This protein binds this small molecule.
Small molecule (SMILES): Nc1ncnc2c1ncn2[C@@H]1O[C@H](CO[P](=O)(O)O[P](=O)(O)NP(=O)(O)O)[C@@H](O)[C@H]1O

Sequence of chain 1.B:
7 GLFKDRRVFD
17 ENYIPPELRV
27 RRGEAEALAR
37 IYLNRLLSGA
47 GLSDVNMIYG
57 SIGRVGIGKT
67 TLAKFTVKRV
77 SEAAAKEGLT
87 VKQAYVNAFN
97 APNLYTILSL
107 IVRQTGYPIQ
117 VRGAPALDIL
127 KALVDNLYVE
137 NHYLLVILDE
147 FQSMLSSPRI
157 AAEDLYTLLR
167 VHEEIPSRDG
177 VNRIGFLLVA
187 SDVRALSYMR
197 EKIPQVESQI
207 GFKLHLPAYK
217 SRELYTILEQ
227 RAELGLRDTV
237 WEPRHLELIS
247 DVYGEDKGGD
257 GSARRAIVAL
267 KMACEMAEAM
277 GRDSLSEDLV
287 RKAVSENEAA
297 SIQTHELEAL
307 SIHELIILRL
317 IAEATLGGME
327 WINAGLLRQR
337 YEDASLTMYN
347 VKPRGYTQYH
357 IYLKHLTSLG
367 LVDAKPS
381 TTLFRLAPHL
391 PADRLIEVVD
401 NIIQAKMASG

Binding-site contacts:
Ligand atom N3B contacts residue ARG260 of chain 1.B at 2.7 Å (salt-bridge).
Ligand atom O4' contacts residue ILE263 of chain 1.B at 3.5 Å.
Ligand atom C2' contacts residue ARG227 of chain 1.B at 3.4 Å.
Ligand atom O3A contacts residue GLY62 of chain 1.B at 3.5 Å.
Ligand atom O3G contacts residue GLY62 of chain 1.B at 3.1 Å (h-bond).
Ligand atom O3A contacts residue ILE63 of chain 1.B at 3.4 Å (h-bond).
Ligand atom O1B contacts residue MG1 of chain 1.G at 2.0 Å.
Ligand atom O3G contacts residue VAL61 of chain 1.B at 3.0 Å.
Ligand atom O1G contacts residue ARG260 of chain 1.B at 2.9 Å (salt-bridge).
Ligand atom O2B contacts residue LYS65 of chain 1.B at 2.8 Å (salt-bridge).
Ligand atom N3B contacts residue GLY62 of chain 1.B at 2.9 Å (h-bond).
Ligand atom O4' contacts residue ARG260 of chain 1.B at 3.6 Å (salt-bridge).
Ligand atom N7 contacts residue TYR215 of chain 1.B at 2.7 Å (h-bond).
Ligand atom O1A contacts residue GLY64 of chain 1.B at 3.3 Å.
Ligand atom O4' contacts residue ALA259 of chain 1.B at 3.5 Å.
Ligand atom O2' contacts residue ARG227 of chain 1.B at 2.4 Å (salt-bridge).
Ligand atom O2B contacts residue GLY64 of chain 1.B at 3.4 Å (h-bond).
Ligand atom N6 contacts residue VAL26 of chain 1.B at 2.9 Å (h-bond).
Ligand atom O5' contacts residue THR67 of chain 1.B at 3.5 Å (h-bond).
Ligand atom PG contacts residue GLY62 of chain 1.B at 3.5 Å.
Ligand atom O2' contacts residue TYR19 of chain 1.B at 3.4 Å (h-bond).
Ligand atom PG contacts residue ARG260 of chain 1.B at 3.4 Å.
Ligand atom C1' contacts residue ILE263 of chain 1.B at 3.6 Å (hydrophobic).
Ligand atom PB contacts residue MG1 of chain 1.G at 3.4 Å.
Ligand atom O3G contacts residue LYS65 of chain 1.B at 2.9 Å (salt-bridge).
Ligand atom O1A contacts residue THR66 of chain 1.B at 3.3 Å (h-bond).
Ligand atom O2G contacts residue MG1 of chain 1.G at 2.2 Å.
Ligand atom C1' contacts residue ARG227 of chain 1.B at 3.3 Å.
Ligand atom O1A contacts residue THR67 of chain 1.B at 2.7 Å (h-bond).
Ligand atom O3A contacts residue GLY64 of chain 1.B at 3.0 Å (h-bond).
Ligand atom O2B contacts residue ILE63 of chain 1.B at 3.1 Å (h-bond).
Ligand atom N1 contacts residue LEU24 of chain 1.B at 3.5 Å.
Ligand atom C2' contacts residue THR67 of chain 1.B at 3.2 Å.
Ligand atom O1B contacts residue THR66 of chain 1.B at 2.9 Å (h-bond).
Ligand atom N7 contacts residue GLY64 of chain 1.B at 3.4 Å.
Ligand atom C8 contacts residue GLY64 of chain 1.B at 3.6 Å.
Ligand atom N6 contacts residue TYR215 of chain 1.B at 3.2 Å (h-bond).
Ligand atom N3 contacts residue ARG227 of chain 1.B at 2.9 Å (salt-bridge).
Ligand atom O2A contacts residue ARG260 of chain 1.B at 3.4 Å (salt-bridge).
Ligand atom C5 contacts residue TYR215 of chain 1.B at 3.4 Å (hydrophobic).